Binding-site contacts:
Ligand atom C11 contacts residue THR277 of chain 1.A at 3.9 Å.
Ligand atom OA contacts residue PHE316 of chain 1.A at 3.4 Å.
Ligand atom C1 contacts residue PHE316 of chain 1.A at 3.3 Å (hydrophobic).
Ligand atom C7 contacts residue SER312 of chain 1.A at 3.6 Å.
Ligand atom C6 contacts residue MET301 of chain 1.A at 3.5 Å (hydrophobic).
Ligand atom C13 contacts residue TYR103 of chain 1.A at 3.8 Å (hydrophobic).
Ligand atom C21 contacts residue MET217 of chain 1.A at 3.5 Å (hydrophobic).
Ligand atom C9 contacts residue PHE316 of chain 1.A at 3.5 Å (hydrophobic).
Ligand atom O10 contacts residue GLN313 of chain 1.A at 3.2 Å (h-bond).
Ligand atom C12 contacts residue PHE316 of chain 1.A at 3.9 Å (hydrophobic).
Ligand atom C21 contacts residue ASP262 of chain 1.A at 3.7 Å.
Ligand atom CL25 contacts residue HIS104 of chain 1.A at 3.8 Å.
Ligand atom C11 contacts residue GLN313 of chain 1.A at 3.7 Å.
Ligand atom C21 contacts residue THR215 of chain 1.A at 3.2 Å.
Ligand atom C19 contacts residue MET217 of chain 1.A at 3.9 Å (hydrophobic).
Ligand atom C13 contacts residue PHE316 of chain 1.A at 3.9 Å (hydrophobic).
Ligand atom C11 contacts residue TYR273 of chain 1.A at 3.9 Å (hydrophobic).
Ligand atom C2 contacts residue PHE316 of chain 1.A at 3.4 Å (hydrophobic).
Ligand atom O3 contacts residue PHE316 of chain 1.A at 3.6 Å.
Ligand atom C14 contacts residue PHE316 of chain 1.A at 3.5 Å (hydrophobic).
Ligand atom C6 contacts residue SER312 of chain 1.A at 3.6 Å.
Ligand atom C11 contacts residue ASN265 of chain 1.A at 3.8 Å.
Ligand atom C7 contacts residue MET301 of chain 1.A at 3.3 Å (hydrophobic).
Ligand atom C5 contacts residue GLN313 of chain 1.A at 3.6 Å.
Ligand atom C19 contacts residue ASP262 of chain 1.A at 3.8 Å.
Ligand atom C5 contacts residue MET281 of chain 1.A at 3.9 Å (hydrophobic).
Ligand atom C6 contacts residue MET281 of chain 1.A at 3.9 Å (hydrophobic).
Ligand atom O10 contacts residue PHE316 of chain 1.A at 3.9 Å.
Ligand atom C6 contacts residue GLN313 of chain 1.A at 3.9 Å.
Ligand atom C4 contacts residue GLN313 of chain 1.A at 4.0 Å.
Ligand atom N22 contacts residue THR215 of chain 1.A at 3.6 Å.
Ligand atom O3 contacts residue GLN313 of chain 1.A at 3.2 Å (h-bond).
Ligand atom C5 contacts residue PHE284 of chain 1.A at 4.0 Å (hydrophobic).
Ligand atom C12 contacts residue TYR103 of chain 1.A at 4.0 Å (hydrophobic).
Ligand atom CL20 contacts residue ASP262 of chain 1.A at 3.2 Å.
Ligand atom CL20 contacts residue LEU263 of chain 1.A at 3.2 Å.
Ligand atom N22 contacts residue MET217 of chain 1.A at 3.7 Å.
Ligand atom C12 contacts residue ASN265 of chain 1.A at 3.7 Å.
Ligand atom CA contacts residue PHE316 of chain 1.A at 3.7 Å (hydrophobic).
Ligand atom O10 contacts residue ILE280 of chain 1.A at 3.8 Å.

Sequence of chain 1.A:
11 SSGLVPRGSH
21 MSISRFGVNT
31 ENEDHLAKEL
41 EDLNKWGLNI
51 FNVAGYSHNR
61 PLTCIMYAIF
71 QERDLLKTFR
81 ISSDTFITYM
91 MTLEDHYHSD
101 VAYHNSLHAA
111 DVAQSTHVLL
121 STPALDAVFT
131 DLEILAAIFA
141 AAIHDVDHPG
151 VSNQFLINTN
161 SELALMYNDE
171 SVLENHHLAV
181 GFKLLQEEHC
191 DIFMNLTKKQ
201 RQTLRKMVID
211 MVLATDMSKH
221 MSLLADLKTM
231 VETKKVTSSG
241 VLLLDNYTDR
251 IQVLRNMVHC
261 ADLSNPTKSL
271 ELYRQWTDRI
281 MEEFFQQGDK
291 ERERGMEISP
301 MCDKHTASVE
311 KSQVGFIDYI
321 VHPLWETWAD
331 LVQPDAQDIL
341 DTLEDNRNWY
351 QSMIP

A protein and the small-molecule ligand that binds it are described below.
Small molecule (SMILES): COc1ccc2c(Nc3c(Cl)cncc3Cl)cc(=O)oc2c1OC1CCCC1